Sequence of chain 52.B:
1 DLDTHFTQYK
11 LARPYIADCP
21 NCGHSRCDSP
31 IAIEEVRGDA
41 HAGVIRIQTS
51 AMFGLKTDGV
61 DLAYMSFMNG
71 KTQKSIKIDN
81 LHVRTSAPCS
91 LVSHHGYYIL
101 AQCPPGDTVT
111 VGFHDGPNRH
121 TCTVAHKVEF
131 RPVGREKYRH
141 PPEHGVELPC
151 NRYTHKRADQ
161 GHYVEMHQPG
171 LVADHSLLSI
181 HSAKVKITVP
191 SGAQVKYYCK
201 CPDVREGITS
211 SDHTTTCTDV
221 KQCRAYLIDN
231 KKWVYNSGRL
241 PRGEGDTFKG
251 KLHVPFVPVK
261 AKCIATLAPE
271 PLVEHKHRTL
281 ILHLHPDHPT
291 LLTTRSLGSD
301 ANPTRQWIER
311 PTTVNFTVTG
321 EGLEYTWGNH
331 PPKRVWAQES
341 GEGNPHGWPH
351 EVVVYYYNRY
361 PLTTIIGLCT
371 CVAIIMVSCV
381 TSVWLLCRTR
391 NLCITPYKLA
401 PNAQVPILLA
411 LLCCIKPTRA

Binding-site contacts:
Ligand atom O5 contacts residue ASN315 of chain 52.B at 2.4 Å (h-bond).
Ligand atom C1 contacts residue ASN315 of chain 52.B at 1.4 Å.
Ligand atom C8 contacts residue ILE281 of chain 52.B at 4.5 Å (hydrophobic).
Ligand atom O7 contacts residue ASN315 of chain 52.B at 4.2 Å.
Ligand atom C7 contacts residue ASN315 of chain 52.B at 3.3 Å.
Ligand atom O5 contacts residue THR313 of chain 52.B at 4.3 Å.
Ligand atom C6 contacts residue THR313 of chain 52.B at 4.5 Å.
Ligand atom C8 contacts residue ASN315 of chain 52.B at 3.5 Å.
Ligand atom O5 contacts residue VAL314 of chain 52.B at 3.8 Å.
Ligand atom C2 contacts residue ASN315 of chain 52.B at 2.5 Å.
Ligand atom C6 contacts residue ASN315 of chain 52.B at 4.5 Å.
Ligand atom C4 contacts residue ASN315 of chain 52.B at 4.3 Å.
Ligand atom N2 contacts residue ASN315 of chain 52.B at 2.8 Å (h-bond).
Ligand atom C1 contacts residue VAL314 of chain 52.B at 4.4 Å (hydrophobic).
Ligand atom C5 contacts residue ASN315 of chain 52.B at 3.7 Å.
Ligand atom C3 contacts residue ASN315 of chain 52.B at 3.8 Å.

A protein and the small-molecule ligand that binds it are described below.
Small molecule (SMILES): CC(=O)N[C@@H]1[C@@H](O)[C@H](O)[C@@H](CO)O[C@H]1O